The protein below binds the small molecule below.
Small molecule (SMILES): O=C(O)CP(=O)(O)O

Sequence of chain 1.F:
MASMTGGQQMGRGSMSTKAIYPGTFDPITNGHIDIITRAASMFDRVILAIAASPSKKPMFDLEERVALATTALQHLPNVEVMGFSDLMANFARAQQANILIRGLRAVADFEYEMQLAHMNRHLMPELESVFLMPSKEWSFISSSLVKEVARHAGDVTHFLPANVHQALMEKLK

Binding-site contacts:
Ligand atom C1 contacts residue SER144 of chain 1.F at 3.6 Å.
Ligand atom C1 contacts residue SER142 of chain 1.F at 4.1 Å.
Ligand atom O2P contacts residue ARG105 of chain 1.F at 3.8 Å.
Ligand atom O3P contacts residue SER143 of chain 1.F at 3.4 Å (h-bond).
Ligand atom O2 contacts residue SER143 of chain 1.F at 2.9 Å (h-bond).
Ligand atom C1 contacts residue SER143 of chain 1.F at 4.0 Å.
Ligand atom O3P contacts residue SER142 of chain 1.F at 3.4 Å.
Ligand atom O2 contacts residue SER142 of chain 1.F at 3.5 Å.
Ligand atom O1P contacts residue HIS32 of chain 1.F at 3.9 Å.
Ligand atom O1 contacts residue SER144 of chain 1.F at 3.0 Å (h-bond).
Ligand atom O2 contacts residue SER144 of chain 1.F at 2.7 Å (h-bond).
Ligand atom O2P contacts residue SER142 of chain 1.F at 3.7 Å.
Ligand atom O3P contacts residue HIS32 of chain 1.F at 3.7 Å.
Ligand atom P contacts residue SER142 of chain 1.F at 4.1 Å.
Ligand atom P contacts residue HIS32 of chain 1.F at 4.4 Å.